Sequence of chain 48.C:
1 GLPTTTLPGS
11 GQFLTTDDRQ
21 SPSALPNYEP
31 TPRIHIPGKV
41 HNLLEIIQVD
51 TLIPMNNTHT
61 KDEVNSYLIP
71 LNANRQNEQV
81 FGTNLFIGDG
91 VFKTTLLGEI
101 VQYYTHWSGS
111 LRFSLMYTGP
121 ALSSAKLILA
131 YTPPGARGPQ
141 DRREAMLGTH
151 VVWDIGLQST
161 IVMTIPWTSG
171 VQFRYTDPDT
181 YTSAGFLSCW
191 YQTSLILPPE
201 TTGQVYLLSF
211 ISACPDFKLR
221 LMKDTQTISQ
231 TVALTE

A small-molecule ligand and the protein it binds are described below.
Small molecule (SMILES): Cc1cc(CCCOc2c(Cl)cc(C3=NCCO3)cc2Cl)on1

Sequence of chain 48.A:
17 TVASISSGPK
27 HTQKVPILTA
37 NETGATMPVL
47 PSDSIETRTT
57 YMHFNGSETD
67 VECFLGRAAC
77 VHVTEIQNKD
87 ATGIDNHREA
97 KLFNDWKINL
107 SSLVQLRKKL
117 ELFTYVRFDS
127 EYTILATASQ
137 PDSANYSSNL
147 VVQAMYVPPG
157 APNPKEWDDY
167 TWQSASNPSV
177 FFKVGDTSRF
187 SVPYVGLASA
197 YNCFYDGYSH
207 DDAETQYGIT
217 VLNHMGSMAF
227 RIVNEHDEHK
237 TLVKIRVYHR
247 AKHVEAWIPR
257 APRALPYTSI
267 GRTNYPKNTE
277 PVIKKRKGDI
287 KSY

Binding-site contacts:
Ligand atom C3C contacts residue ILE104 of chain 48.A at 3.7 Å (hydrophobic).
Ligand atom O1 contacts residue ILE104 of chain 48.A at 3.4 Å.
Ligand atom N3A contacts residue ALA24 of chain 48.C at 3.8 Å.
Ligand atom C3 contacts residue LEU106 of chain 48.A at 3.8 Å (hydrophobic).
Ligand atom CL1 contacts residue LEU25 of chain 48.C at 3.7 Å.
Ligand atom C3C contacts residue TYR152 of chain 48.A at 3.8 Å (hydrophobic).
Ligand atom O1 contacts residue MET221 of chain 48.A at 3.5 Å (h-bond).
Ligand atom C4 contacts residue LEU106 of chain 48.A at 3.9 Å (hydrophobic).
Ligand atom C4B contacts residue TYR152 of chain 48.A at 3.6 Å (hydrophobic).
Ligand atom C6B contacts residue TYR152 of chain 48.A at 3.9 Å (hydrophobic).
Ligand atom C5B contacts residue TYR152 of chain 48.A at 3.7 Å (hydrophobic).
Ligand atom C2A contacts residue PHE186 of chain 48.A at 3.8 Å (hydrophobic).
Ligand atom C3B contacts residue MET224 of chain 48.A at 3.6 Å (hydrophobic).
Ligand atom C2C contacts residue VAL191 of chain 48.A at 4.0 Å (hydrophobic).
Ligand atom O1A contacts residue MET224 of chain 48.A at 3.5 Å (h-bond).
Ligand atom C1C contacts residue TYR128 of chain 48.A at 3.3 Å (hydrophobic).
Ligand atom C5 contacts residue TYR128 of chain 48.A at 3.8 Å (hydrophobic).
Ligand atom C4A contacts residue ALA150 of chain 48.A at 4.0 Å (hydrophobic).
Ligand atom N3A contacts residue PRO174 of chain 48.A at 3.3 Å (h-bond).
Ligand atom C2B contacts residue MET224 of chain 48.A at 4.0 Å (hydrophobic).
Ligand atom O1B contacts residue VAL188 of chain 48.A at 3.7 Å.
Ligand atom N3A contacts residue TYR152 of chain 48.A at 4.0 Å.
Ligand atom C4A contacts residue SER175 of chain 48.A at 3.8 Å.
Ligand atom C5A contacts residue VAL176 of chain 48.A at 3.5 Å (hydrophobic).
Ligand atom C5A contacts residue ALA150 of chain 48.A at 3.5 Å (hydrophobic).
Ligand atom O1A contacts residue PHE186 of chain 48.A at 3.4 Å.
Ligand atom CL1 contacts residue TYR152 of chain 48.A at 3.9 Å.
Ligand atom C31 contacts residue LEU106 of chain 48.A at 4.0 Å (hydrophobic).
Ligand atom C4A contacts residue PRO174 of chain 48.A at 3.0 Å (hydrophobic).
Ligand atom C1B contacts residue VAL188 of chain 48.A at 4.0 Å (hydrophobic).
Ligand atom C3B contacts residue PHE186 of chain 48.A at 3.9 Å (hydrophobic).
Ligand atom C5A contacts residue PHE186 of chain 48.A at 4.0 Å (hydrophobic).
Ligand atom CL2 contacts residue TYR128 of chain 48.A at 3.2 Å.
Ligand atom C2A contacts residue TYR152 of chain 48.A at 3.8 Å (hydrophobic).
Ligand atom C2B contacts residue TYR128 of chain 48.A at 3.9 Å (hydrophobic).
Ligand atom CL2 contacts residue MET224 of chain 48.A at 3.4 Å.
Ligand atom N2 contacts residue MET221 of chain 48.A at 3.5 Å (h-bond).
Ligand atom CL1 contacts residue VAL188 of chain 48.A at 3.7 Å.
Ligand atom CL2 contacts residue ILE104 of chain 48.A at 3.5 Å.
Ligand atom C4B contacts residue PHE186 of chain 48.A at 3.9 Å (hydrophobic).

Sequence of chain 49.C:
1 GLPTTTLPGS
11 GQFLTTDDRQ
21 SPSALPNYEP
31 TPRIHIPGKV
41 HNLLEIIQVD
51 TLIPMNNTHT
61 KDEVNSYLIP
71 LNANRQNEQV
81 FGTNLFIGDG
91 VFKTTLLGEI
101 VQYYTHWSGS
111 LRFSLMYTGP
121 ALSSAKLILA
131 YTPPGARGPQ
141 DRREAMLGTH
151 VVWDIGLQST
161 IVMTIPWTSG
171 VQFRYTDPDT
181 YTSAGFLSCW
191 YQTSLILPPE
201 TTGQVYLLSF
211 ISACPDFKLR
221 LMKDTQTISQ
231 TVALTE